Sequence of chain 60.D:
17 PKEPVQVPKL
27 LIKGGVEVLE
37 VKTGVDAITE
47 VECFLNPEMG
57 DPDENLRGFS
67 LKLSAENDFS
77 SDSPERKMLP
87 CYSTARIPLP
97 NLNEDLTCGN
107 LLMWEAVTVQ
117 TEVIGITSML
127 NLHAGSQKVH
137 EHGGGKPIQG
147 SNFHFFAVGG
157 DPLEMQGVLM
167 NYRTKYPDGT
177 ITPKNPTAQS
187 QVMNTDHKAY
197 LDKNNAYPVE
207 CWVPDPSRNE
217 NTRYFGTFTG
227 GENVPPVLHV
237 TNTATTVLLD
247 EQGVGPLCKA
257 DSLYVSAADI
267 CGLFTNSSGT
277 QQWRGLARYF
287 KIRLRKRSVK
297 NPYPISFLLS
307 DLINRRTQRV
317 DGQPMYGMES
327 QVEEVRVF

Sequence of chain 60.E:
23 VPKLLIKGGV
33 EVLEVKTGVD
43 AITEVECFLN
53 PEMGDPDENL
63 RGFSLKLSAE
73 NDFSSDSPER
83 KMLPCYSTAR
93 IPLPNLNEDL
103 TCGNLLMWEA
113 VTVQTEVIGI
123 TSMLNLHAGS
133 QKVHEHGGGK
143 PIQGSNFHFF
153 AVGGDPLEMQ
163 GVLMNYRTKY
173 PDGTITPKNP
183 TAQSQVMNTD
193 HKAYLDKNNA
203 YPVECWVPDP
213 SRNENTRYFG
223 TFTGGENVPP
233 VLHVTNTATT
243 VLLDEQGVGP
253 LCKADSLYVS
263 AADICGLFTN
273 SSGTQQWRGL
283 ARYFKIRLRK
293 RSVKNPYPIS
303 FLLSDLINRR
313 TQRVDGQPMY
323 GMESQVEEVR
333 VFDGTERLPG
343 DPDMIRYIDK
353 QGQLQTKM

This protein binds this small molecule.
Small molecule (SMILES): CC(=O)N[C@H]1[C@H]([C@H](O)[C@H](O)CO)O[C@@](O[C@H](CO)[C@@H](O)[C@@H]2O[C@@H](C(=O)O)C[C@H](O)[C@H]2NC(C)=O)(C(=O)O)C[C@@H]1O

Sequence of chain 60.C:
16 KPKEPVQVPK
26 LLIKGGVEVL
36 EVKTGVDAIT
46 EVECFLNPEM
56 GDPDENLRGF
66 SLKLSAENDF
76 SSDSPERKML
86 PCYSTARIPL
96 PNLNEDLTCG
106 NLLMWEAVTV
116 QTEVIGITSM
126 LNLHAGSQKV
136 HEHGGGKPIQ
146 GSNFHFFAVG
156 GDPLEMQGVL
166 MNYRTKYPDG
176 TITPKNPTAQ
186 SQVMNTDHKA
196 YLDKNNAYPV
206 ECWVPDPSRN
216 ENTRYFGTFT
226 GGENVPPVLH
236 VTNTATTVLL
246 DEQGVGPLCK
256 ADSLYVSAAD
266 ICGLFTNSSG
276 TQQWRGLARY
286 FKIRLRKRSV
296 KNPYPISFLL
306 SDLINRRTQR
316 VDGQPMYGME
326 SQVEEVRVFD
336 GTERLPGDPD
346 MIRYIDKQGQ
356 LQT

Binding-site contacts:
Ligand atom C9 contacts residue GLN278 of chain 60.D at 3.2 Å.
Ligand atom O1B contacts residue SER274 of chain 60.D at 2.4 Å (h-bond).
Ligand atom O9 contacts residue LEU67 of chain 60.D at 3.2 Å.
Ligand atom C11 contacts residue LEU62 of chain 60.D at 3.9 Å (hydrophobic).
Ligand atom C6 contacts residue LYS68 of chain 60.D at 3.8 Å.
Ligand atom O8 contacts residue THR276 of chain 60.D at 3.8 Å.
Ligand atom C9 contacts residue LYS68 of chain 60.D at 3.8 Å.
Ligand atom O8 contacts residue ASN272 of chain 60.D at 3.4 Å (h-bond).
Ligand atom C11 contacts residue PHE75 of chain 60.E at 1.8 Å (hydrophobic).
Ligand atom O1B contacts residue LYS68 of chain 60.D at 3.6 Å.
Ligand atom O8 contacts residue LYS68 of chain 60.D at 3.5 Å.
Ligand atom C11 contacts residue LYS68 of chain 60.D at 3.7 Å.
Ligand atom N5 contacts residue LYS68 of chain 60.D at 2.9 Å (salt-bridge).
Ligand atom O1A contacts residue SER274 of chain 60.D at 3.8 Å.
Ligand atom C10 contacts residue PHE75 of chain 60.E at 2.7 Å (hydrophobic).
Ligand atom O1B contacts residue THR276 of chain 60.D at 3.5 Å (h-bond).
Ligand atom C10 contacts residue LEU62 of chain 60.D at 3.5 Å (hydrophobic).
Ligand atom C11 contacts residue PHE65 of chain 60.D at 3.8 Å (hydrophobic).
Ligand atom C5 contacts residue LYS68 of chain 60.D at 3.7 Å.
Ligand atom C8 contacts residue GLN278 of chain 60.D at 3.7 Å.
Ligand atom O1A contacts residue THR276 of chain 60.D at 2.6 Å (h-bond).
Ligand atom N5 contacts residue GLN278 of chain 60.D at 3.9 Å.
Ligand atom O8 contacts residue GLN278 of chain 60.D at 3.5 Å (h-bond).
Ligand atom C11 contacts residue HIS138 of chain 60.C at 3.3 Å.
Ligand atom C7 contacts residue GLN278 of chain 60.D at 3.8 Å.
Ligand atom C11 contacts residue ASN272 of chain 60.D at 3.6 Å.
Ligand atom C11 contacts residue THR276 of chain 60.D at 3.4 Å.
Ligand atom C6 contacts residue ASN272 of chain 60.D at 3.7 Å.
Ligand atom C11 contacts residue GLN278 of chain 60.D at 3.5 Å.
Ligand atom C1 contacts residue SER274 of chain 60.D at 3.4 Å.
Ligand atom O10 contacts residue PHE75 of chain 60.E at 2.6 Å.
Ligand atom C10 contacts residue LYS68 of chain 60.D at 3.8 Å.
Ligand atom C11 contacts residue PHE270 of chain 60.D at 3.9 Å (hydrophobic).
Ligand atom O10 contacts residue LEU62 of chain 60.D at 3.1 Å.
Ligand atom N5 contacts residue ASN272 of chain 60.D at 3.3 Å (h-bond).
Ligand atom O1A contacts residue ASN272 of chain 60.D at 3.6 Å (h-bond).
Ligand atom O9 contacts residue LYS68 of chain 60.D at 2.8 Å (salt-bridge).
Ligand atom C1 contacts residue THR276 of chain 60.D at 3.4 Å.
Ligand atom O7 contacts residue LEU62 of chain 60.D at 3.5 Å.
Ligand atom N5 contacts residue PHE75 of chain 60.E at 3.8 Å.